Sequence of chain 1.D:
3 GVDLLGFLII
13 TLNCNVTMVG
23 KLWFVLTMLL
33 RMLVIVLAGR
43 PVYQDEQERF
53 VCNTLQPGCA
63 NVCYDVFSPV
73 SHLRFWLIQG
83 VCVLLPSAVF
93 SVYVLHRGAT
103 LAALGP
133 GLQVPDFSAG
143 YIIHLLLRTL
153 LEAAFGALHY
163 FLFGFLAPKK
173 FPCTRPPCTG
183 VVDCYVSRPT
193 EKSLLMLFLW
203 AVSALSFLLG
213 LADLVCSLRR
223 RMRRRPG

Binding-site contacts:
Ligand atom C8 contacts residue CLR1 of chain 1.W at 4.4 Å.
Ligand atom C21 contacts residue PHE200 of chain 1.D at 3.5 Å (hydrophobic).
Ligand atom C15 contacts residue CLR1 of chain 1.W at 3.8 Å.
Ligand atom C19 contacts residue CLR1 of chain 1.W at 3.6 Å.
Ligand atom C16 contacts residue LEU196 of chain 1.D at 4.4 Å (hydrophobic).
Ligand atom C15 contacts residue LEU196 of chain 1.D at 4.0 Å (hydrophobic).
Ligand atom C16 contacts residue CLR1 of chain 1.W at 4.5 Å.
Ligand atom C15 contacts residue LEU199 of chain 1.D at 4.4 Å (hydrophobic).
Ligand atom C22 contacts residue CLR1 of chain 1.X at 4.0 Å.
Ligand atom C4 contacts residue CLR1 of chain 1.W at 3.8 Å.
Ligand atom C5 contacts residue CLR1 of chain 1.W at 3.7 Å.
Ligand atom C24 contacts residue ALA203 of chain 1.D at 3.7 Å (hydrophobic).
Ligand atom C26 contacts residue CLR1 of chain 1.X at 4.2 Å.
Ligand atom C19 contacts residue CLR1 of chain 1.X at 4.3 Å.
Ligand atom C18 contacts residue CLR1 of chain 1.X at 4.5 Å.
Ligand atom C27 contacts residue VAL204 of chain 1.D at 4.4 Å (hydrophobic).
Ligand atom C10 contacts residue CLR1 of chain 1.W at 4.3 Å.
Ligand atom C16 contacts residue PHE200 of chain 1.D at 4.3 Å (hydrophobic).
Ligand atom C27 contacts residue PHE200 of chain 1.D at 4.0 Å (hydrophobic).
Ligand atom C23 contacts residue CLR1 of chain 1.X at 4.0 Å.
Ligand atom C14 contacts residue CLR1 of chain 1.W at 4.5 Å.
Ligand atom C16 contacts residue LEU199 of chain 1.D at 4.1 Å (hydrophobic).
Ligand atom C25 contacts residue ALA203 of chain 1.D at 4.0 Å (hydrophobic).
Ligand atom C6 contacts residue CLR1 of chain 1.W at 3.9 Å.
Ligand atom C21 contacts residue CLR1 of chain 1.W at 4.4 Å.
Ligand atom C18 contacts residue CLR1 of chain 1.W at 3.6 Å.
Ligand atom C7 contacts residue LEU196 of chain 1.D at 4.3 Å (hydrophobic).
Ligand atom C25 contacts residue CLR1 of chain 1.X at 4.5 Å.
Ligand atom C27 contacts residue CLR1 of chain 1.X at 3.7 Å.

This protein binds this small molecule.
Small molecule (SMILES): CC(C)CCC[C@@H](C)[C@H]1CC[C@H]2[C@@H]3CC=C4C[C@@H](O)CC[C@]4(C)[C@H]3CC[C@]12C